This small molecule binds to this protein.
Small molecule (SMILES): Nc1nc(Nc2ccc(S(N)(=O)=O)cc2)sc1C(=O)Nc1cc(F)cc(F)c1

Sequence of chain 1.A:
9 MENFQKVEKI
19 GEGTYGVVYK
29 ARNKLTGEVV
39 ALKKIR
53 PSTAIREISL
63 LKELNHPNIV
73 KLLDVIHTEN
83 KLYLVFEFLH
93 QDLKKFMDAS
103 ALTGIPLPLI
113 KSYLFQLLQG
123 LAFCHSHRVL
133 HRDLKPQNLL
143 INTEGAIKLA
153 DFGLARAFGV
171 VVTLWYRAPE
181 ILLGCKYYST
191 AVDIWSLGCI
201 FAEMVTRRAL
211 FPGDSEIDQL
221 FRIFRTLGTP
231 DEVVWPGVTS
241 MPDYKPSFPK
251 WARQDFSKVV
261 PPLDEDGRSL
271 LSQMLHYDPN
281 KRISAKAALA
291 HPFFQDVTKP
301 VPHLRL

Binding-site contacts:
Ligand atom C2 contacts residue ALA39 of chain 1.A at 3.3 Å (hydrophobic).
Ligand atom N3 contacts residue ALA39 of chain 1.A at 3.8 Å.
Ligand atom C2 contacts residue LEU142 of chain 1.A at 3.4 Å (hydrophobic).
Ligand atom O17 contacts residue ASP94 of chain 1.A at 3.1 Å (salt-bridge).
Ligand atom O17 contacts residue GLN93 of chain 1.A at 3.4 Å.
Ligand atom C12 contacts residue HIS92 of chain 1.A at 3.4 Å.
Ligand atom C1 contacts residue ALA39 of chain 1.A at 3.6 Å (hydrophobic).
Ligand atom C21 contacts residue LYS41 of chain 1.A at 3.6 Å.
Ligand atom C4 contacts residue LEU142 of chain 1.A at 3.7 Å (hydrophobic).
Ligand atom F27 contacts residue GLU20 of chain 1.A at 3.6 Å.
Ligand atom S16 contacts residue LYS97 of chain 1.A at 3.7 Å.
Ligand atom C21 contacts residue ASP153 of chain 1.A at 3.2 Å.
Ligand atom N7 contacts residue PHE88 of chain 1.A at 3.6 Å.
Ligand atom C12 contacts residue LEU91 of chain 1.A at 3.1 Å (hydrophobic).
Ligand atom S5 contacts residue LEU142 of chain 1.A at 3.7 Å.
Ligand atom S5 contacts residue ILE18 of chain 1.A at 3.5 Å.
Ligand atom F27 contacts residue ASP153 of chain 1.A at 3.1 Å.
Ligand atom N7 contacts residue ALA39 of chain 1.A at 3.3 Å.
Ligand atom N3 contacts residue LEU142 of chain 1.A at 3.6 Å.
Ligand atom O17 contacts residue LYS97 of chain 1.A at 3.0 Å.
Ligand atom C4 contacts residue LEU91 of chain 1.A at 3.7 Å (hydrophobic).
Ligand atom C22 contacts residue ASP153 of chain 1.A at 3.2 Å.
Ligand atom N8 contacts residue ILE18 of chain 1.A at 3.8 Å.
Ligand atom C1 contacts residue LEU142 of chain 1.A at 3.4 Å (hydrophobic).
Ligand atom F28 contacts residue PHE88 of chain 1.A at 3.3 Å.
Ligand atom C15 contacts residue ASP94 of chain 1.A at 3.3 Å.
Ligand atom F28 contacts residue LYS41 of chain 1.A at 3.4 Å.
Ligand atom N7 contacts residue GLU89 of chain 1.A at 2.5 Å (salt-bridge).
Ligand atom N3 contacts residue LEU91 of chain 1.A at 3.1 Å (h-bond).
Ligand atom N18 contacts residue ASP94 of chain 1.A at 3.1 Å (salt-bridge).
Ligand atom N7 contacts residue VAL72 of chain 1.A at 3.6 Å.
Ligand atom N8 contacts residue LEU91 of chain 1.A at 2.7 Å (h-bond).
Ligand atom O19 contacts residue LYS97 of chain 1.A at 3.6 Å (salt-bridge).
Ligand atom C4 contacts residue ILE18 of chain 1.A at 3.6 Å (hydrophobic).
Ligand atom F27 contacts residue GLY21 of chain 1.A at 3.7 Å.
Ligand atom C13 contacts residue LEU91 of chain 1.A at 3.2 Å (hydrophobic).
Ligand atom C2 contacts residue GLU89 of chain 1.A at 3.6 Å.
Ligand atom C11 contacts residue HIS92 of chain 1.A at 3.3 Å.
Ligand atom C26 contacts residue LYS41 of chain 1.A at 3.5 Å.
Ligand atom O9 contacts residue PHE88 of chain 1.A at 3.7 Å.